The protein below binds the small molecule below.
Small molecule (SMILES): CO[C@@H](CC(C)C)c1ccc2cc(-c3ccc(C[C@@](Cc4ccc(C(F)(F)P(=O)(O)O)cc4)(c4ccccc4)n4nnc5ccccc54)cc3)cc(P(=O)(O)O)c2n1

Sequence of chain 1.A:
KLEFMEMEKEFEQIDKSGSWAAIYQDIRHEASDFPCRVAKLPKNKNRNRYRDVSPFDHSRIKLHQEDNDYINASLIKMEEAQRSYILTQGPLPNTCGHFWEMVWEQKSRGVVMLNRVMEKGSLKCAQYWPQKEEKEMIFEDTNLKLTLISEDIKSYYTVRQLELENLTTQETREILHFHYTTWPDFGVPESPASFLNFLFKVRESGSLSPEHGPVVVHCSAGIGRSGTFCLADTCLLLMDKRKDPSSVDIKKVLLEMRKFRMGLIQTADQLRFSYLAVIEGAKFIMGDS

Binding-site contacts:
Ligand atom O56 contacts residue ILE231 of chain 1.A at 3.0 Å (h-bond).
Ligand atom O58 contacts residue CYS227 of chain 1.A at 3.3 Å (h-bond).
Ligand atom C76 contacts residue SER40 of chain 1.A at 3.4 Å.
Ligand atom C41 contacts residue ARG59 of chain 1.A at 3.2 Å.
Ligand atom N46 contacts residue ASP60 of chain 1.A at 3.3 Å (salt-bridge).
Ligand atom C11 contacts residue ALA229 of chain 1.A at 3.6 Å (hydrophobic).
Ligand atom C61 contacts residue ASP60 of chain 1.A at 3.1 Å.
Ligand atom N47 contacts residue TYR58 of chain 1.A at 3.3 Å.
Ligand atom C10 contacts residue ALA229 of chain 1.A at 3.4 Å (hydrophobic).
Ligand atom C41 contacts residue ASP60 of chain 1.A at 3.3 Å.
Ligand atom O58 contacts residue GLY232 of chain 1.A at 3.5 Å.
Ligand atom F54 contacts residue PHE194 of chain 1.A at 3.4 Å.
Ligand atom F53 contacts residue PHE194 of chain 1.A at 3.6 Å.
Ligand atom O56 contacts residue ALA229 of chain 1.A at 3.5 Å.
Ligand atom O58 contacts residue ARG233 of chain 1.A at 2.9 Å (salt-bridge).
Ligand atom O57 contacts residue SER228 of chain 1.A at 3.0 Å (h-bond).
Ligand atom C35 contacts residue TYR58 of chain 1.A at 3.5 Å (hydrophobic).
Ligand atom C3 contacts residue TYR58 of chain 1.A at 3.4 Å (hydrophobic).
Ligand atom P55 contacts residue CYS227 of chain 1.A at 3.4 Å.
Ligand atom C22 contacts residue GLN274 of chain 1.A at 3.3 Å.
Ligand atom F53 contacts residue ASP193 of chain 1.A at 3.4 Å.
Ligand atom C12 contacts residue TYR58 of chain 1.A at 3.6 Å (hydrophobic).
Ligand atom C13 contacts residue PHE194 of chain 1.A at 3.5 Å (hydrophobic).
Ligand atom O77 contacts residue SER40 of chain 1.A at 3.5 Å (h-bond).
Ligand atom O77 contacts residue ASP41 of chain 1.A at 3.2 Å (salt-bridge).
Ligand atom O56 contacts residue CYS227 of chain 1.A at 3.2 Å (h-bond).
Ligand atom O56 contacts residue GLY230 of chain 1.A at 3.5 Å (h-bond).
Ligand atom C14 contacts residue PHE194 of chain 1.A at 3.4 Å (hydrophobic).
Ligand atom O81 contacts residue ARG36 of chain 1.A at 2.7 Å (salt-bridge).
Ligand atom C72 contacts residue ASP41 of chain 1.A at 3.4 Å.
Ligand atom O57 contacts residue ARG233 of chain 1.A at 3.0 Å (salt-bridge).
Ligand atom O80 contacts residue ARG36 of chain 1.A at 3.1 Å (salt-bridge).
Ligand atom C40 contacts residue ARG59 of chain 1.A at 3.4 Å.
Ligand atom C63 contacts residue MET270 of chain 1.A at 3.4 Å (hydrophobic).
Ligand atom O57 contacts residue ALA229 of chain 1.A at 2.8 Å (h-bond).
Ligand atom C15 contacts residue ALA229 of chain 1.A at 3.4 Å (hydrophobic).
Ligand atom O56 contacts residue GLY232 of chain 1.A at 2.6 Å (h-bond).
Ligand atom O57 contacts residue CYS227 of chain 1.A at 3.4 Å (h-bond).
Ligand atom C42 contacts residue ASP60 of chain 1.A at 3.5 Å.
Ligand atom C23 contacts residue GLN274 of chain 1.A at 3.5 Å.